Sequence of chain 12.A:
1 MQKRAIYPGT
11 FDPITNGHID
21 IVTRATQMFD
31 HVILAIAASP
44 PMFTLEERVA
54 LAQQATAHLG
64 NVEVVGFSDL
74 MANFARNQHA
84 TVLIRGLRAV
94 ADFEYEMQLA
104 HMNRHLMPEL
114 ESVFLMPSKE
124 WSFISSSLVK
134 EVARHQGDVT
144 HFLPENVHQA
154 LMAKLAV

Binding-site contacts:
Ligand atom C8 contacts residue LEU73 of chain 12.A at 3.6 Å (hydrophobic).
Ligand atom C13 contacts residue LEU73 of chain 12.A at 4.3 Å (hydrophobic).
Ligand atom C14 contacts residue LEU73 of chain 12.A at 4.1 Å (hydrophobic).
Ligand atom C13 contacts residue HIS138 of chain 5.A at 3.3 Å.
Ligand atom O15 contacts residue PHE70 of chain 12.A at 4.2 Å.
Ligand atom C10 contacts residue MET74 of chain 12.A at 4.2 Å (hydrophobic).
Ligand atom C2 contacts residue MET74 of chain 12.A at 4.3 Å (hydrophobic).
Ligand atom C12 contacts residue PHE70 of chain 12.A at 4.1 Å (hydrophobic).
Ligand atom C3 contacts residue ASP72 of chain 12.A at 4.0 Å.
Ligand atom C10 contacts residue ASN106 of chain 12.A at 4.2 Å.
Ligand atom C1 contacts residue MET74 of chain 12.A at 4.1 Å (hydrophobic).
Ligand atom C13 contacts residue SER71 of chain 12.A at 3.2 Å.
Ligand atom N9 contacts residue ALA37 of chain 12.A at 3.5 Å.
Ligand atom CL1 contacts residue MET105 of chain 12.A at 4.0 Å.
Ligand atom C10 contacts residue LEU73 of chain 12.A at 3.6 Å (hydrophobic).
Ligand atom C2 contacts residue LEU73 of chain 12.A at 4.3 Å (hydrophobic).
Ligand atom C3 contacts residue LEU73 of chain 12.A at 4.1 Å (hydrophobic).
Ligand atom C17 contacts residue ALA37 of chain 12.A at 3.5 Å (hydrophobic).
Ligand atom C17 contacts residue ASP72 of chain 12.A at 3.6 Å.
Ligand atom C12 contacts residue ASP72 of chain 12.A at 4.0 Å.
Ligand atom CL1 contacts residue LEU102 of chain 12.A at 3.3 Å.
Ligand atom O15 contacts residue SER39 of chain 12.A at 3.9 Å.
Ligand atom C12 contacts residue ALA37 of chain 12.A at 3.7 Å (hydrophobic).
Ligand atom C5 contacts residue MET74 of chain 12.A at 3.5 Å (hydrophobic).
Ligand atom C5 contacts residue LEU73 of chain 12.A at 3.7 Å (hydrophobic).
Ligand atom O15 contacts residue ALA37 of chain 12.A at 3.1 Å.
Ligand atom C10 contacts residue LEU102 of chain 12.A at 4.1 Å (hydrophobic).
Ligand atom CL1 contacts residue VAL135 of chain 5.A at 3.6 Å.
Ligand atom C17 contacts residue ALA38 of chain 12.A at 3.5 Å (hydrophobic).
Ligand atom C3 contacts residue MET74 of chain 12.A at 4.2 Å (hydrophobic).
Ligand atom O15 contacts residue ASP72 of chain 12.A at 4.3 Å.
Ligand atom C13 contacts residue ASP72 of chain 12.A at 3.5 Å.
Ligand atom N9 contacts residue PHE70 of chain 12.A at 3.9 Å.
Ligand atom C7 contacts residue ASP72 of chain 12.A at 3.5 Å.
Ligand atom C17 contacts residue PHE70 of chain 12.A at 3.0 Å (hydrophobic).
Ligand atom C8 contacts residue HIS138 of chain 5.A at 3.2 Å.
Ligand atom C17 contacts residue SER71 of chain 12.A at 3.5 Å.
Ligand atom O15 contacts residue ALA38 of chain 12.A at 3.9 Å.
Ligand atom CL1 contacts residue LEU131 of chain 5.A at 3.8 Å.
Ligand atom C14 contacts residue LEU102 of chain 12.A at 3.8 Å (hydrophobic).

Sequence of chain 5.A:
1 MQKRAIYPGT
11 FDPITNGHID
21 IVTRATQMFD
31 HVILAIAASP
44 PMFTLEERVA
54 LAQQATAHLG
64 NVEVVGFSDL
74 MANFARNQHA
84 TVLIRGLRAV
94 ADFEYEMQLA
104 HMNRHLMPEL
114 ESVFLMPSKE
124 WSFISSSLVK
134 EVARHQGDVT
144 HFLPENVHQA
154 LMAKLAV

This small molecule binds to this protein.
Small molecule (SMILES): COc1nnc(-c2ccc(Cl)cc2)c(C)c1C